Binding-site contacts:
Ligand atom CG contacts residue ARG26 of chain 1.B at 3.7 Å.
Ligand atom OAZ contacts residue TYR56 of chain 1.A at 3.7 Å.
Ligand atom O contacts residue TYR56 of chain 1.A at 3.6 Å.
Ligand atom BRAE contacts residue ARG26 of chain 1.B at 3.5 Å.
Ligand atom CAG contacts residue TYR56 of chain 1.A at 3.8 Å (hydrophobic).
Ligand atom CAG contacts residue ASN19 of chain 1.B at 3.3 Å.
Ligand atom CAC contacts residue TYR56 of chain 1.A at 3.3 Å (hydrophobic).
Ligand atom NAJ contacts residue ASN19 of chain 1.B at 3.4 Å (h-bond).
Ligand atom BRAE contacts residue LEU23 of chain 1.B at 3.9 Å.
Ligand atom OAK contacts residue MET49 of chain 1.A at 4.0 Å.
Ligand atom CB contacts residue ARG26 of chain 1.B at 4.0 Å.
Ligand atom CAF contacts residue ASN19 of chain 1.B at 3.6 Å.
Ligand atom CAF contacts residue TYR56 of chain 1.A at 3.8 Å (hydrophobic).
Ligand atom OAK contacts residue GLY53 of chain 1.A at 3.4 Å (h-bond).
Ligand atom CAB contacts residue ARG22 of chain 1.B at 3.9 Å.
Ligand atom OAZ contacts residue ARG22 of chain 1.B at 4.1 Å.
Ligand atom NAJ contacts residue ALA50 of chain 1.A at 3.7 Å.
Ligand atom CAC contacts residue ARG22 of chain 1.B at 3.7 Å.
Ligand atom CAA contacts residue TYR56 of chain 1.A at 3.7 Å (hydrophobic).
Ligand atom CAA contacts residue ASN19 of chain 1.B at 3.5 Å.
Ligand atom CAL contacts residue TYR56 of chain 1.A at 4.0 Å (hydrophobic).
Ligand atom CAB contacts residue MET49 of chain 1.A at 4.0 Å (hydrophobic).
Ligand atom NAJ contacts residue MET49 of chain 1.A at 2.5 Å (h-bond).
Ligand atom NAJ contacts residue TYR56 of chain 1.A at 4.0 Å.
Ligand atom CAI contacts residue ASN19 of chain 1.B at 4.1 Å.
Ligand atom CAI contacts residue TYR56 of chain 1.A at 3.9 Å (hydrophobic).
Ligand atom CAG contacts residue ALA50 of chain 1.A at 3.8 Å (hydrophobic).
Ligand atom CAF contacts residue LEU23 of chain 1.B at 3.3 Å (hydrophobic).
Ligand atom CAM contacts residue TYR56 of chain 1.A at 3.9 Å (hydrophobic).
Ligand atom CAA contacts residue MET49 of chain 1.A at 2.9 Å (hydrophobic).
Ligand atom CAI contacts residue MET49 of chain 1.A at 3.5 Å (hydrophobic).
Ligand atom CAD contacts residue TYR56 of chain 1.A at 3.3 Å (hydrophobic).
Ligand atom BRAE contacts residue TYR56 of chain 1.A at 3.7 Å.
Ligand atom OD1 contacts residue ARG26 of chain 1.B at 2.9 Å (salt-bridge).
Ligand atom CAH contacts residue TYR56 of chain 1.A at 3.7 Å (hydrophobic).
Ligand atom OAK contacts residue SER52 of chain 1.A at 3.6 Å.
Ligand atom BRAE contacts residue ARG22 of chain 1.B at 3.6 Å.
Ligand atom CAG contacts residue MET49 of chain 1.A at 3.1 Å (hydrophobic).
Ligand atom CAB contacts residue TYR56 of chain 1.A at 3.4 Å (hydrophobic).
Ligand atom CAD contacts residue LEU23 of chain 1.B at 3.9 Å (hydrophobic).

Sequence of chain 1.A:
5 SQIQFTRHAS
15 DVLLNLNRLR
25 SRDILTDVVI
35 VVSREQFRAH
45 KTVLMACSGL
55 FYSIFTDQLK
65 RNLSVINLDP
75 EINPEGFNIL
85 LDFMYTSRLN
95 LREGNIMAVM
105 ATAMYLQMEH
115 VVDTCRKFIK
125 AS

Sequence of chain 1.B:
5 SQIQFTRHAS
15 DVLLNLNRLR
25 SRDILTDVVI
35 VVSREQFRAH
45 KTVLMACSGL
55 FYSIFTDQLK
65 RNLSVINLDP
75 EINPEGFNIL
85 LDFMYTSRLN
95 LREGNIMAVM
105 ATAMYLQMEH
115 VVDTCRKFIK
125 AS

A small-molecule ligand and the protein it binds are described below.
Small molecule (SMILES): O=C(O)C[C@H](C(=O)O)N1C(=O)/C(=C2/C(=O)Nc3ccc(Br)cc32)SC1=S